Sequence of chain 1.B:
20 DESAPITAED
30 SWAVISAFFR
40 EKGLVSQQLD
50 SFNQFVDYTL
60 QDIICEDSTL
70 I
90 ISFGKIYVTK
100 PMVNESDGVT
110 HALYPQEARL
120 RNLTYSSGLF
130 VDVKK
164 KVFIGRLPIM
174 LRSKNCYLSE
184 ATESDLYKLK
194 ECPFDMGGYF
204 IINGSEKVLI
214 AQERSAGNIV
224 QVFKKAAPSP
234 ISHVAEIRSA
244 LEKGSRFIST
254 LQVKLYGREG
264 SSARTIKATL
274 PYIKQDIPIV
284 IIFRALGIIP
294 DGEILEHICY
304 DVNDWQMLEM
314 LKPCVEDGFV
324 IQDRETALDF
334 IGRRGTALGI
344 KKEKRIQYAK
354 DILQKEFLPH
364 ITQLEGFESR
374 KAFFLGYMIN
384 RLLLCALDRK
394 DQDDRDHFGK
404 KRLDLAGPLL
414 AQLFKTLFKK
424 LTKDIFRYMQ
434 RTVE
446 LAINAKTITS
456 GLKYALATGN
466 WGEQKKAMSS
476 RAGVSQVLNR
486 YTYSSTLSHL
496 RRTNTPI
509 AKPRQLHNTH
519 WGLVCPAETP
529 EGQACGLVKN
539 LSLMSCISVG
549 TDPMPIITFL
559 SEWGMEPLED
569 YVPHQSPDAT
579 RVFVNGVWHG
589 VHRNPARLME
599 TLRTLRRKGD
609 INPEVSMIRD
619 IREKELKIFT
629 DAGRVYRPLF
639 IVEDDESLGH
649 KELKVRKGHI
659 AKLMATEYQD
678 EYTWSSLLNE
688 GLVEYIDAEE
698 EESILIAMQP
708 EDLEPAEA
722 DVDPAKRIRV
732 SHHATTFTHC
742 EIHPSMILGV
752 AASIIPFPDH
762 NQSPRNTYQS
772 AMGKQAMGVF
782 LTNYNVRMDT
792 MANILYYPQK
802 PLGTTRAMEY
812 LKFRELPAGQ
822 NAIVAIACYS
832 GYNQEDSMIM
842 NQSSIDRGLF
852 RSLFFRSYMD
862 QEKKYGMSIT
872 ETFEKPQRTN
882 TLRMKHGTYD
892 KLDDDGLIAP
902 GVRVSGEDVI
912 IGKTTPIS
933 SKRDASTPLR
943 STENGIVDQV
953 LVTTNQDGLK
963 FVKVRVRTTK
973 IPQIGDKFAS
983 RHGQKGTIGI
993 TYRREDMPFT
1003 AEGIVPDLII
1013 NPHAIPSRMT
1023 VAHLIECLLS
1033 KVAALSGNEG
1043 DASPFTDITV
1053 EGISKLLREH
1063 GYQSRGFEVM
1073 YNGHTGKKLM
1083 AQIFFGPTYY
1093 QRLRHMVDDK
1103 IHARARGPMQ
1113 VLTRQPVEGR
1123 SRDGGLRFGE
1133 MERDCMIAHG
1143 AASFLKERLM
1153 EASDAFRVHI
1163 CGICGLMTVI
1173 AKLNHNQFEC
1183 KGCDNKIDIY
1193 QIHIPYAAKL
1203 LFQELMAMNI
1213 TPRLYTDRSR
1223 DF

Sequence of chain 1.A:
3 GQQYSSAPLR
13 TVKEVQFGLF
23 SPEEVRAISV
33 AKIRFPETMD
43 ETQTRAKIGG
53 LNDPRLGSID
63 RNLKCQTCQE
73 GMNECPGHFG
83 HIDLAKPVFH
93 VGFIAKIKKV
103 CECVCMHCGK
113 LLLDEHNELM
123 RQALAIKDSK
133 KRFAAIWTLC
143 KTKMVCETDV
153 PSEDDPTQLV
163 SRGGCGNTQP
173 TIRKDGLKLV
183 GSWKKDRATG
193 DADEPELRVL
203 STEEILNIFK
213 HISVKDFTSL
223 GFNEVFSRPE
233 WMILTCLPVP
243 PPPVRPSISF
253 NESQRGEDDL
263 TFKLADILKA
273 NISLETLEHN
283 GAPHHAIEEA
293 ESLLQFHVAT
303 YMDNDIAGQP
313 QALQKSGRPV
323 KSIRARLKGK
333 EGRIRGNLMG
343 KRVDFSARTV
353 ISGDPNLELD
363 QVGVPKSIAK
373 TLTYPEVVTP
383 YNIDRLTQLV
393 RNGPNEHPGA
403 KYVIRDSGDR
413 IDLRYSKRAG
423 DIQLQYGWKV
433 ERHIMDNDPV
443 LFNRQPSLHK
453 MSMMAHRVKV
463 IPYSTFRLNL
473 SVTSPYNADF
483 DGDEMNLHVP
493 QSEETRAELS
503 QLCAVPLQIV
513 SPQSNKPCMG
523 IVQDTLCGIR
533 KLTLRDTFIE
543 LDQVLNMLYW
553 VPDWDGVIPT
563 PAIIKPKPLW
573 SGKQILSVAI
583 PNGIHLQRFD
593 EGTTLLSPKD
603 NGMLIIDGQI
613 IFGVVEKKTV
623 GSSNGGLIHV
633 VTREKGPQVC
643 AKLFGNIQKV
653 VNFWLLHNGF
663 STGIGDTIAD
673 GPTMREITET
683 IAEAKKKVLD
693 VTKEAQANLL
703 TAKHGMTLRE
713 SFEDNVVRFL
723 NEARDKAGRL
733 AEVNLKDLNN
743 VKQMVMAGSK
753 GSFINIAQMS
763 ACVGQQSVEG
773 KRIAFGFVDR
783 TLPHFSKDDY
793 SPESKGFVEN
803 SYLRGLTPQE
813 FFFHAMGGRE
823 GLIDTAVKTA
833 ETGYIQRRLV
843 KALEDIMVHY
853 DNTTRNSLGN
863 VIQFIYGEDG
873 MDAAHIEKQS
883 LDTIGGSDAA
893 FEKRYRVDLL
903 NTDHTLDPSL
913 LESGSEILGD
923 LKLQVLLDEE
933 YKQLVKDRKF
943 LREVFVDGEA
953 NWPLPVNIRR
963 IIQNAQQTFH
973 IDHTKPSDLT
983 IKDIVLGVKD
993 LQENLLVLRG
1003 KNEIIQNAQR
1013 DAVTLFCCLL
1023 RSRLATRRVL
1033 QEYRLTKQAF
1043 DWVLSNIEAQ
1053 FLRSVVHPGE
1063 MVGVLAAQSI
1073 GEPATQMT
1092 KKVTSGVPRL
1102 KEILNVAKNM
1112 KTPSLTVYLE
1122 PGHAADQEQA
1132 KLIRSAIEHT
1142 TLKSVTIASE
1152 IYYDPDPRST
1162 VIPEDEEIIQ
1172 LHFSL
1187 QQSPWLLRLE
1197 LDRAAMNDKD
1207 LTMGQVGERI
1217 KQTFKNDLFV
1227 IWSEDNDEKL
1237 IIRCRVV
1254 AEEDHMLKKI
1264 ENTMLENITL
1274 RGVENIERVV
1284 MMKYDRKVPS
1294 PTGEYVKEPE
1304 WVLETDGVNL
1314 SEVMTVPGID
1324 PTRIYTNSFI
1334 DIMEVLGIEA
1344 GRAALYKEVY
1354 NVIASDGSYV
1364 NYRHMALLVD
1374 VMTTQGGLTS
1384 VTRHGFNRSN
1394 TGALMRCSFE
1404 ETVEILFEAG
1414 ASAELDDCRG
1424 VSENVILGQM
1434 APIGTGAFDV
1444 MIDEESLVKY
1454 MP

This small molecule binds to this protein.
Small molecule (SMILES): Nc1ccn([C@@H]2O[C@H](COP(=O)=O)[C@@H](O[P](=O)(O)OC[C@H]3O[C@@H](n4cnc5c(N)ncnc54)[C@H](O)[C@@H]3O)[C@H]2O)c(=O)n1

Binding-site contacts:
Ligand atom O5' contacts residue LYS987 of chain 1.B at 4.0 Å.
Ligand atom O3' contacts residue HIS1097 of chain 1.B at 3.9 Å.
Ligand atom C4' contacts residue GLN776 of chain 1.B at 4.1 Å.
Ligand atom N3 contacts residue ARG446 of chain 1.A at 3.9 Å.
Ligand atom OP2 contacts residue LYS987 of chain 1.B at 3.7 Å.
Ligand atom O3' contacts residue LYS987 of chain 1.B at 3.4 Å (salt-bridge).
Ligand atom O2' contacts residue HIS1097 of chain 1.B at 4.2 Å.
Ligand atom C3' contacts residue ASP483 of chain 1.A at 4.0 Å.
Ligand atom O2' contacts residue MG1 of chain 1.R at 2.1 Å.
Ligand atom O3' contacts residue ASP483 of chain 1.A at 3.0 Å (salt-bridge).
Ligand atom C4' contacts residue MG1 of chain 1.R at 3.6 Å.
Ligand atom C3' contacts residue LYS987 of chain 1.B at 3.9 Å.
Ligand atom O2' contacts residue ASP485 of chain 1.A at 2.8 Å (salt-bridge).
Ligand atom C1' contacts residue MG1 of chain 1.R at 4.0 Å.
Ligand atom C4' contacts residue ASP485 of chain 1.A at 4.0 Å.
Ligand atom OP2 contacts residue GLN776 of chain 1.B at 4.2 Å.
Ligand atom OP1 contacts residue LYS979 of chain 1.B at 2.6 Å (salt-bridge).
Ligand atom C3' contacts residue MG1 of chain 1.R at 3.5 Å.
Ligand atom C5' contacts residue LYS987 of chain 1.B at 3.4 Å.
Ligand atom O5' contacts residue LYS979 of chain 1.B at 3.6 Å (salt-bridge).
Ligand atom C2' contacts residue MG1 of chain 1.R at 3.2 Å.
Ligand atom O2' contacts residue ASP481 of chain 1.A at 3.1 Å (salt-bridge).
Ligand atom O3' contacts residue LYS979 of chain 1.B at 3.9 Å.
Ligand atom P contacts residue LYS979 of chain 1.B at 3.6 Å.
Ligand atom OP1 contacts residue LYS987 of chain 1.B at 3.2 Å (salt-bridge).
Ligand atom C2' contacts residue ASP485 of chain 1.A at 3.8 Å.
Ligand atom O3' contacts residue GLN776 of chain 1.B at 3.9 Å.
Ligand atom C4' contacts residue LYS987 of chain 1.B at 4.2 Å.
Ligand atom C5' contacts residue ASP483 of chain 1.A at 4.1 Å.
Ligand atom O2' contacts residue ASP483 of chain 1.A at 3.6 Å.
Ligand atom O4' contacts residue ASP485 of chain 1.A at 3.9 Å.
Ligand atom OP1 contacts residue GLN776 of chain 1.B at 4.0 Å.
Ligand atom P contacts residue LYS987 of chain 1.B at 3.7 Å.
Ligand atom C1' contacts residue ASP485 of chain 1.A at 3.7 Å.
Ligand atom C4' contacts residue HIS1097 of chain 1.B at 3.6 Å.
Ligand atom O3' contacts residue MG1 of chain 1.R at 3.2 Å.
Ligand atom O2' contacts residue ARG446 of chain 1.A at 3.7 Å.
Ligand atom C5' contacts residue GLN776 of chain 1.B at 3.4 Å.
Ligand atom C5' contacts residue LYS979 of chain 1.B at 3.4 Å.
Ligand atom C4' contacts residue ASP483 of chain 1.A at 3.4 Å.